The protein below binds the small molecule below.
Small molecule (SMILES): O=C1CC[C@H](N2Cc3cc(CNC(=O)C(F)(F)c4ccc(Cl)cc4)ccc3C2=O)C(=O)N1

Binding-site contacts:
Ligand atom CL1 contacts residue GLY192 of chain 1.A at 3.6 Å.
Ligand atom O1 contacts residue LYS138 of chain 1.A at 3.0 Å (salt-bridge).
Ligand atom C4 contacts residue ASN315 of chain 1.C at 3.6 Å.
Ligand atom C5 contacts residue SER139 of chain 1.A at 3.3 Å.
Ligand atom CL1 contacts residue VAL101 of chain 1.A at 3.4 Å.
Ligand atom N2 contacts residue TRP344 of chain 1.C at 3.1 Å.
Ligand atom O2 contacts residue TRP344 of chain 1.C at 3.1 Å (h-bond).
Ligand atom F1 contacts residue LYS193 of chain 1.A at 3.1 Å.
Ligand atom C19 contacts residue LYS193 of chain 1.A at 3.5 Å.
Ligand atom F2 contacts residue PRO316 of chain 1.C at 3.1 Å.
Ligand atom O1 contacts residue TRP364 of chain 1.C at 3.5 Å.
Ligand atom C3 contacts residue PRO316 of chain 1.C at 3.6 Å (hydrophobic).
Ligand atom C13 contacts residue TRP344 of chain 1.C at 3.2 Å (hydrophobic).
Ligand atom C1 contacts residue GLY140 of chain 1.A at 3.6 Å.
Ligand atom C13 contacts residue HIS342 of chain 1.C at 3.3 Å.
Ligand atom C4 contacts residue SER139 of chain 1.A at 3.5 Å.
Ligand atom F1 contacts residue GLU341 of chain 1.C at 3.0 Å.
Ligand atom C8 contacts residue SER139 of chain 1.A at 3.0 Å.
Ligand atom O2 contacts residue ASN315 of chain 1.C at 3.5 Å.
Ligand atom O3 contacts residue TRP344 of chain 1.C at 2.6 Å (h-bond).
Ligand atom O3 contacts residue PHE366 of chain 1.C at 3.4 Å.
Ligand atom C4 contacts residue GLY140 of chain 1.A at 3.3 Å.
Ligand atom C10 contacts residue TRP350 of chain 1.C at 3.5 Å (hydrophobic).
Ligand atom C1 contacts residue LYS137 of chain 1.A at 3.5 Å.
Ligand atom C7 contacts residue TRP350 of chain 1.C at 3.6 Å (hydrophobic).
Ligand atom CL1 contacts residue ILE191 of chain 1.A at 3.2 Å.
Ligand atom O3 contacts residue SER343 of chain 1.C at 3.3 Å.
Ligand atom C1 contacts residue ASP136 of chain 1.A at 3.4 Å.
Ligand atom F1 contacts residue GLN99 of chain 1.A at 3.5 Å.
Ligand atom O1 contacts residue ASN315 of chain 1.C at 3.5 Å.
Ligand atom O2 contacts residue HIS342 of chain 1.C at 3.0 Å (h-bond).
Ligand atom N3 contacts residue GLU341 of chain 1.C at 3.3 Å (salt-bridge).
Ligand atom C12 contacts residue TRP344 of chain 1.C at 3.3 Å (hydrophobic).
Ligand atom O2 contacts residue PRO316 of chain 1.C at 3.5 Å.
Ligand atom O4 contacts residue HIS317 of chain 1.C at 2.9 Å (h-bond).
Ligand atom C4 contacts residue LYS137 of chain 1.A at 3.0 Å.
Ligand atom C18 contacts residue LYS193 of chain 1.A at 3.5 Å.
Ligand atom N2 contacts residue HIS342 of chain 1.C at 2.6 Å (h-bond).
Ligand atom C6 contacts residue PRO316 of chain 1.C at 3.5 Å (hydrophobic).
Ligand atom O1 contacts residue SER139 of chain 1.A at 2.9 Å (h-bond).

Sequence of chain 1.C:
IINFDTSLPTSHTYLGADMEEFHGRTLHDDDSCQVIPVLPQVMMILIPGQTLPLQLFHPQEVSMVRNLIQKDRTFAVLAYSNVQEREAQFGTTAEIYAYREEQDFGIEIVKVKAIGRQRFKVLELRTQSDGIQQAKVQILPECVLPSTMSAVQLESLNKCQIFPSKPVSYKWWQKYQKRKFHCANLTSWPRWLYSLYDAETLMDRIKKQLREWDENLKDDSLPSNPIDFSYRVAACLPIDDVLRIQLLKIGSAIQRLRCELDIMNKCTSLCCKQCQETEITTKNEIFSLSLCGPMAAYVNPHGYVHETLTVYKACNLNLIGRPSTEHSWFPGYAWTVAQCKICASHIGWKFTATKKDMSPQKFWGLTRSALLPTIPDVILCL

Sequence of chain 1.A:
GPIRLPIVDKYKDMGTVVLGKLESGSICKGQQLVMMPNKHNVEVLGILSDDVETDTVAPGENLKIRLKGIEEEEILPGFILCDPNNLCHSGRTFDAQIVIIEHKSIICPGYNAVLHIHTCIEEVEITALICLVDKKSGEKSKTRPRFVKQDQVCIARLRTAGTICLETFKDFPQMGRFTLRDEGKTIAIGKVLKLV